This small molecule binds to this protein.
Small molecule (SMILES): CC(C)CCC[C@@H](C)[C@H]1CC[C@H]2[C@@H]3CC=C4C[C@@H](OC(=O)CCC(=O)O)CC[C@]4(C)[C@H]3CC[C@]12C

Sequence of chain 1.D:
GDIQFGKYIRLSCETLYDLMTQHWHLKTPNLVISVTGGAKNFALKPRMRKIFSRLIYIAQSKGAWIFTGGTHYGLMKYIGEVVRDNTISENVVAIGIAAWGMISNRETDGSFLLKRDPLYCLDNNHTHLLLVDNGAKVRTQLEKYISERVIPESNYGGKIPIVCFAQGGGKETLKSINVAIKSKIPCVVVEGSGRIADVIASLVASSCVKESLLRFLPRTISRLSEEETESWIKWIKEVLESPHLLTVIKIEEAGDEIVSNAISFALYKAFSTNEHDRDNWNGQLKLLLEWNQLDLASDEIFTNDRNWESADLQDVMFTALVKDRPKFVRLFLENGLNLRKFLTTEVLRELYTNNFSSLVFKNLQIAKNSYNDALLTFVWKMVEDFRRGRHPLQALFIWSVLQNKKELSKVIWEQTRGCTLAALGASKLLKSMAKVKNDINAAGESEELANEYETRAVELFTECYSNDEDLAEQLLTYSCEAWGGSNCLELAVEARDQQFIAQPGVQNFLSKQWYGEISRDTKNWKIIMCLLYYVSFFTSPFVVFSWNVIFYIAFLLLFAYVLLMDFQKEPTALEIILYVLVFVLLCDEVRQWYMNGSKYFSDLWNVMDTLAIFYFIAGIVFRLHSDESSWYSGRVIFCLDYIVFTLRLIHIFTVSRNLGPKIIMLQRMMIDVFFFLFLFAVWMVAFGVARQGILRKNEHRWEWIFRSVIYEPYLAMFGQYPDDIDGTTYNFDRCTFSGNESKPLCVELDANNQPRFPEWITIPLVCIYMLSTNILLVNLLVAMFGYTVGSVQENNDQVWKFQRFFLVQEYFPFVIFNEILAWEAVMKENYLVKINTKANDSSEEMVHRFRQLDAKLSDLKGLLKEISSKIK

Sequence of chain 1.A:
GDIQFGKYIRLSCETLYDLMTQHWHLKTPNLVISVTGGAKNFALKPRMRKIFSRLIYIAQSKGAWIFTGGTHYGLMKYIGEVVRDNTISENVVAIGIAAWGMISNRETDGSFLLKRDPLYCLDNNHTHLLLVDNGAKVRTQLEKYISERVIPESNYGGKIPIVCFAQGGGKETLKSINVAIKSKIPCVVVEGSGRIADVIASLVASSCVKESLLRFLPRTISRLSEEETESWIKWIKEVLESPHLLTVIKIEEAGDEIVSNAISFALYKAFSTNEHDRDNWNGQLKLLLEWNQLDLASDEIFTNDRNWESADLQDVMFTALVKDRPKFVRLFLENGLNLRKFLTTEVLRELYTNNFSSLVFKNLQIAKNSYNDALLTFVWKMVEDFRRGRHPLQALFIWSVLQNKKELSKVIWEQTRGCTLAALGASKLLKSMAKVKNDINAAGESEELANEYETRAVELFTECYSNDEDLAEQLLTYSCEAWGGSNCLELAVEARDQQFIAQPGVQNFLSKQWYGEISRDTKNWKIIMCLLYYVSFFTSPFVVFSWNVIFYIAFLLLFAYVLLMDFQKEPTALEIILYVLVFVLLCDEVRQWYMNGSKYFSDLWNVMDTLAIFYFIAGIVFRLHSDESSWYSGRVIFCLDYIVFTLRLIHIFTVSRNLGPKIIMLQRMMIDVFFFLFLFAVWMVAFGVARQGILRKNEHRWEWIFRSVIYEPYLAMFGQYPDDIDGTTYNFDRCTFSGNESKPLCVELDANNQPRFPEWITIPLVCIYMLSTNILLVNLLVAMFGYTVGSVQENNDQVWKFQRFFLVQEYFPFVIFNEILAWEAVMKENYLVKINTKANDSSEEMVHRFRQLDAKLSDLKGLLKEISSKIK

Binding-site contacts:
Ligand atom CAI contacts residue TRP948 of chain 1.D at 3.6 Å (hydrophobic).
Ligand atom CBB contacts residue ILE898 of chain 1.A at 4.1 Å (hydrophobic).
Ligand atom CAU contacts residue ILE951 of chain 1.D at 3.8 Å (hydrophobic).
Ligand atom CAS contacts residue ILE951 of chain 1.D at 4.1 Å (hydrophobic).
Ligand atom CBC contacts residue GLU947 of chain 1.D at 3.9 Å.
Ligand atom CAC contacts residue TYR902 of chain 1.A at 4.0 Å (hydrophobic).
Ligand atom CAL contacts residue GLU891 of chain 1.A at 4.1 Å.
Ligand atom CAD contacts residue ARG895 of chain 1.A at 4.1 Å.
Ligand atom CAA contacts residue PHE868 of chain 1.A at 4.2 Å (hydrophobic).
Ligand atom CAT contacts residue ARG895 of chain 1.A at 4.1 Å.
Ligand atom CAS contacts residue PHE894 of chain 1.A at 3.8 Å (hydrophobic).
Ligand atom CBF contacts residue ILE951 of chain 1.D at 4.2 Å (hydrophobic).
Ligand atom CBA contacts residue MET872 of chain 1.A at 4.0 Å (hydrophobic).
Ligand atom CAT contacts residue GLU947 of chain 1.D at 3.7 Å.
Ligand atom CAD contacts residue GLU891 of chain 1.A at 3.9 Å.
Ligand atom OAW contacts residue ARG889 of chain 1.A at 4.0 Å.
Ligand atom CAJ contacts residue TYR902 of chain 1.A at 4.3 Å (hydrophobic).
Ligand atom CAV contacts residue GLU891 of chain 1.A at 3.3 Å.
Ligand atom CAZ contacts residue GLU891 of chain 1.A at 4.1 Å.
Ligand atom CAA contacts residue MET872 of chain 1.A at 3.8 Å (hydrophobic).
Ligand atom CAR contacts residue ARG895 of chain 1.A at 3.5 Å.
Ligand atom CAX contacts residue GLU891 of chain 1.A at 4.1 Å.
Ligand atom OAH contacts residue GLU891 of chain 1.A at 3.4 Å (salt-bridge).
Ligand atom CAC contacts residue TYR899 of chain 1.A at 4.3 Å (hydrophobic).
Ligand atom CAS contacts residue TYR899 of chain 1.A at 4.0 Å (hydrophobic).
Ligand atom CAD contacts residue PHE894 of chain 1.A at 4.0 Å (hydrophobic).
Ligand atom CAP contacts residue PRO952 of chain 1.D at 4.2 Å (hydrophobic).
Ligand atom CAE contacts residue ILE898 of chain 1.A at 3.8 Å (hydrophobic).
Ligand atom OAG contacts residue PRO946 of chain 1.D at 3.5 Å (h-bond).
Ligand atom CAR contacts residue GLU947 of chain 1.D at 3.9 Å.
Ligand atom CAR contacts residue ARG889 of chain 1.A at 4.2 Å.
Ligand atom OAG contacts residue TRP948 of chain 1.D at 4.0 Å.
Ligand atom OAG contacts residue GLU947 of chain 1.D at 4.3 Å.
Ligand atom CAE contacts residue PHE894 of chain 1.A at 4.2 Å (hydrophobic).
Ligand atom CAU contacts residue TYR899 of chain 1.A at 3.8 Å (hydrophobic).
Ligand atom CAT contacts residue ILE951 of chain 1.D at 3.8 Å (hydrophobic).
Ligand atom CAC contacts residue CYS955 of chain 1.D at 3.7 Å (hydrophobic).
Ligand atom CAV contacts residue ARG889 of chain 1.A at 4.2 Å.
Ligand atom CAU contacts residue PHE894 of chain 1.A at 4.3 Å (hydrophobic).
Ligand atom CAD contacts residue ARG889 of chain 1.A at 4.2 Å.